Sequence of chain 1.B:
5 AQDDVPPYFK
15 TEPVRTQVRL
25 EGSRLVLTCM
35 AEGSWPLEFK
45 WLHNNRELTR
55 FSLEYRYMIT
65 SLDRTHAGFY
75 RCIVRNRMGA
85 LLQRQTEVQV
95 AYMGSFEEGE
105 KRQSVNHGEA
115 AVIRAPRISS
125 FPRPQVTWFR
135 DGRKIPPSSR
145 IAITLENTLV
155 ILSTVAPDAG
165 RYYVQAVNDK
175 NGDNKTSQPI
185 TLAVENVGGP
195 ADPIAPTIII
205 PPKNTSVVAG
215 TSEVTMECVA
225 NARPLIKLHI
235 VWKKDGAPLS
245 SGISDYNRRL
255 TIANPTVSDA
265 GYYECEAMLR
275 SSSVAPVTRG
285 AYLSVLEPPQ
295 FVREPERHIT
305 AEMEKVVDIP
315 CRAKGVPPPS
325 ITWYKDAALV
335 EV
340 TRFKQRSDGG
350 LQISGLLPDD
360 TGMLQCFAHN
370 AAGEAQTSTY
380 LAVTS

Binding-site contacts:
Ligand atom O2 contacts residue SER288 of chain 1.B at 4.0 Å.
Ligand atom C4 contacts residue TYR286 of chain 1.B at 4.1 Å (hydrophobic).
Ligand atom C2 contacts residue ASN208 of chain 1.B at 2.5 Å.
Ligand atom C3 contacts residue ASN208 of chain 1.B at 3.9 Å.
Ligand atom C5 contacts residue ASN208 of chain 1.B at 3.6 Å.
Ligand atom O5 contacts residue TYR286 of chain 1.B at 4.0 Å.
Ligand atom C1 contacts residue TYR286 of chain 1.B at 3.9 Å (hydrophobic).
Ligand atom N2 contacts residue ASN208 of chain 1.B at 3.0 Å (h-bond).
Ligand atom O3 contacts residue SER288 of chain 1.B at 3.0 Å (h-bond).
Ligand atom C3 contacts residue SER288 of chain 1.B at 3.9 Å.
Ligand atom C4 contacts residue ASN208 of chain 1.B at 4.2 Å.
Ligand atom C5 contacts residue TYR286 of chain 1.B at 3.8 Å (hydrophobic).
Ligand atom O7 contacts residue ASN208 of chain 1.B at 4.4 Å.
Ligand atom C5 contacts residue TYR286 of chain 1.B at 3.9 Å (hydrophobic).
Ligand atom C8 contacts residue ASN208 of chain 1.B at 3.5 Å.
Ligand atom O5 contacts residue ASN208 of chain 1.B at 2.3 Å (h-bond).
Ligand atom C3 contacts residue TYR286 of chain 1.B at 4.2 Å (hydrophobic).
Ligand atom C7 contacts residue ASN208 of chain 1.B at 3.5 Å.
Ligand atom O6 contacts residue TYR286 of chain 1.B at 4.4 Å.
Ligand atom C6 contacts residue TYR286 of chain 1.B at 3.7 Å (hydrophobic).
Ligand atom C1 contacts residue ASN208 of chain 1.B at 1.4 Å.

This small molecule binds to this protein.
Small molecule (SMILES): CC(=O)N[C@H]1CO[C@H](CO[C@@H]2O[C@@H](C)[C@@H](O)[C@@H](O)[C@@H]2O)[C@@H](O)[C@@H]1O